Binding-site contacts:
Ligand atom O7 contacts residue GLN194 of chain 2.C at 4.1 Å.
Ligand atom N2 contacts residue ASN196 of chain 2.C at 3.0 Å (h-bond).
Ligand atom C6 contacts residue THR198 of chain 2.C at 4.1 Å.
Ligand atom C6 contacts residue GLU199 of chain 2.C at 3.6 Å.
Ligand atom C7 contacts residue GLN194 of chain 2.C at 4.4 Å.
Ligand atom N2 contacts residue ILE161 of chain 2.C at 4.1 Å.
Ligand atom C2 contacts residue ASN196 of chain 2.C at 2.5 Å.
Ligand atom O5 contacts residue THR198 of chain 2.C at 3.4 Å (h-bond).
Ligand atom C7 contacts residue THR198 of chain 2.C at 4.3 Å.
Ligand atom C8 contacts residue THR198 of chain 2.C at 4.2 Å.
Ligand atom C5 contacts residue ASN196 of chain 2.C at 3.6 Å.
Ligand atom O7 contacts residue LYS234 of chain 2.C at 3.8 Å.
Ligand atom O7 contacts residue THR198 of chain 2.C at 4.0 Å.
Ligand atom C1 contacts residue ASN196 of chain 2.C at 1.5 Å.
Ligand atom C7 contacts residue ASN196 of chain 2.C at 3.4 Å.
Ligand atom C5 contacts residue THR198 of chain 2.C at 3.5 Å.
Ligand atom C3 contacts residue ASN196 of chain 2.C at 3.8 Å.
Ligand atom O6 contacts residue GLU199 of chain 2.C at 2.9 Å (salt-bridge).
Ligand atom C8 contacts residue GLN194 of chain 2.C at 4.0 Å.
Ligand atom C8 contacts residue THR155 of chain 2.C at 4.3 Å.
Ligand atom C8 contacts residue ILE161 of chain 2.C at 4.0 Å (hydrophobic).
Ligand atom C7 contacts residue ILE161 of chain 2.C at 4.4 Å (hydrophobic).
Ligand atom O7 contacts residue GLU199 of chain 2.C at 4.1 Å.
Ligand atom O6 contacts residue THR198 of chain 2.C at 4.1 Å.
Ligand atom O5 contacts residue ASN196 of chain 2.C at 2.3 Å (h-bond).
Ligand atom C4 contacts residue ASN196 of chain 2.C at 4.2 Å.
Ligand atom O7 contacts residue ASN196 of chain 2.C at 3.3 Å (h-bond).
Ligand atom C1 contacts residue THR198 of chain 2.C at 3.3 Å.

Sequence of chain 2.C:
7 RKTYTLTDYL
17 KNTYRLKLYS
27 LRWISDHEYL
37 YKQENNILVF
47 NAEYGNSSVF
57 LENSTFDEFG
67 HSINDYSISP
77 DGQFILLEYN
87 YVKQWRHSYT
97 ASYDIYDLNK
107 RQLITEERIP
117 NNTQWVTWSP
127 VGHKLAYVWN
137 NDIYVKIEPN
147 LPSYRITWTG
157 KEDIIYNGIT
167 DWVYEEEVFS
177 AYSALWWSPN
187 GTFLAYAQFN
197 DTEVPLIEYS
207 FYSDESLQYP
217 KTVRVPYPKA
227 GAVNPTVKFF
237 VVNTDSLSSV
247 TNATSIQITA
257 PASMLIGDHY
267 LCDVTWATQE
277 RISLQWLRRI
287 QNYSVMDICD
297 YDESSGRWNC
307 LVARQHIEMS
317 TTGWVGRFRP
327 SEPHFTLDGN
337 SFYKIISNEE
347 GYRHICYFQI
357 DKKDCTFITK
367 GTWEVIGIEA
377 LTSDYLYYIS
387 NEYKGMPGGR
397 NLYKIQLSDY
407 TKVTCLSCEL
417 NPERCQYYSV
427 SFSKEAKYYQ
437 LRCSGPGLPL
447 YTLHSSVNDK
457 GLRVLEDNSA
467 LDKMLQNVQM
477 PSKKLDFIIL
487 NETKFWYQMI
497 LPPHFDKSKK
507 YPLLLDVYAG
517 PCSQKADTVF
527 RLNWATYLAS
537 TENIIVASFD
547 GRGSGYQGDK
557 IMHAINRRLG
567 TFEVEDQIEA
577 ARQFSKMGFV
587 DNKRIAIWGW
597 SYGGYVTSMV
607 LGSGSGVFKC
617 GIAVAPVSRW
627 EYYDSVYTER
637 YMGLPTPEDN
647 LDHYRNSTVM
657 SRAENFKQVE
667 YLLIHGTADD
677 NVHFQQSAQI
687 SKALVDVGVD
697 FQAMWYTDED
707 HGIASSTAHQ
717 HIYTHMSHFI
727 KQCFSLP

This small molecule binds to this protein.
Small molecule (SMILES): CC(=O)N[C@H]1[C@H](O[C@H]2[C@H](O)[C@@H](NC(C)=O)CO[C@@H]2CO)O[C@H](CO)[C@@H](O[C@H]2O[C@@H]3CO[C@]4(O[C@H]3[C@H](O)[C@@H]2O)O[C@H](CO)[C@@H](O)[C@H](O)[C@@H]4O)[C@@H]1O